A protein and the small-molecule ligand that binds it are described below.
Small molecule (SMILES): CSCC[C@H](NC(=O)CNC(=O)[C@@H]1CCCN1)C(=O)N[C@@H](CCSC)C(=O)N[C@@H](CC(=O)O)C(=O)N[C@@H](CO)C(=O)N[C@@H](CCC(N)=O)C(=O)N[C@@H](CCC(=O)O)C(=O)N[C@@H](Cc1ccccc1)C(=O)N[C@H](C=O)CO

Binding-site contacts:
Ligand atom CB contacts residue THR35 of chain 1.XA at 3.8 Å.
Ligand atom CB contacts residue ILE37 of chain 1.XA at 3.9 Å (hydrophobic).
Ligand atom CG contacts residue MET43 of chain 1.XA at 3.5 Å (hydrophobic).
Ligand atom CB contacts residue ALA39 of chain 1.XA at 3.8 Å (hydrophobic).
Ligand atom CB contacts residue THR35 of chain 1.XA at 3.8 Å.
Ligand atom CA contacts residue THR38 of chain 1.XA at 3.9 Å.
Ligand atom O contacts residue ALA36 of chain 1.XA at 3.2 Å.
Ligand atom CA contacts residue ASP46 of chain 1.BB at 3.8 Å.
Ligand atom OE1 contacts residue LYS47 of chain 1.XA at 2.9 Å.
Ligand atom CB contacts residue THR38 of chain 1.XA at 3.5 Å.
Ligand atom OD2 contacts residue MET43 of chain 1.XA at 3.0 Å (h-bond).
Ligand atom O contacts residue THR35 of chain 1.XA at 3.5 Å (h-bond).
Ligand atom O contacts residue ILE37 of chain 1.XA at 2.9 Å (h-bond).
Ligand atom O contacts residue MET43 of chain 1.XA at 3.5 Å.
Ligand atom O contacts residue THR58 of chain 1.BB at 3.3 Å.
Ligand atom CZ contacts residue VAL55 of chain 1.XA at 3.6 Å (hydrophobic).
Ligand atom CG contacts residue PRO40 of chain 1.XA at 3.1 Å (hydrophobic).
Ligand atom C contacts residue ILE37 of chain 1.XA at 3.8 Å (hydrophobic).
Ligand atom N contacts residue THR35 of chain 1.XA at 2.6 Å (h-bond).
Ligand atom SD contacts residue PRO24 of chain 1.BB at 3.6 Å.
Ligand atom CA contacts residue THR35 of chain 1.XA at 3.2 Å.
Ligand atom C contacts residue THR35 of chain 1.XA at 3.3 Å.
Ligand atom OD1 contacts residue MET43 of chain 1.XA at 3.3 Å (h-bond).
Ligand atom N contacts residue ASP46 of chain 1.BB at 3.6 Å (salt-bridge).
Ligand atom C contacts residue THR35 of chain 1.XA at 3.9 Å.
Ligand atom CA contacts residue THR35 of chain 1.XA at 3.6 Å.
Ligand atom OG contacts residue THR38 of chain 1.XA at 3.0 Å (h-bond).
Ligand atom CE2 contacts residue VAL55 of chain 1.XA at 3.3 Å (hydrophobic).
Ligand atom CA contacts residue ILE37 of chain 1.XA at 3.4 Å (hydrophobic).
Ligand atom CB contacts residue ILE37 of chain 1.XA at 3.9 Å (hydrophobic).
Ligand atom OD2 contacts residue ALA39 of chain 1.XA at 3.5 Å (h-bond).
Ligand atom CB contacts residue PRO40 of chain 1.XA at 3.6 Å (hydrophobic).
Ligand atom O contacts residue THR38 of chain 1.XA at 3.7 Å.
Ligand atom SD contacts residue THR38 of chain 1.XA at 3.6 Å.
Ligand atom N contacts residue ILE37 of chain 1.XA at 3.1 Å (h-bond).
Ligand atom OG contacts residue ARG48 of chain 1.BB at 3.9 Å.
Ligand atom CB contacts residue LEU49 of chain 1.XA at 3.7 Å (hydrophobic).
Ligand atom CE contacts residue ASP46 of chain 1.BB at 3.4 Å.
Ligand atom O contacts residue ALA39 of chain 1.XA at 3.5 Å (h-bond).
Ligand atom CG contacts residue THR35 of chain 1.XA at 3.5 Å.

Sequence of chain 1.BB:
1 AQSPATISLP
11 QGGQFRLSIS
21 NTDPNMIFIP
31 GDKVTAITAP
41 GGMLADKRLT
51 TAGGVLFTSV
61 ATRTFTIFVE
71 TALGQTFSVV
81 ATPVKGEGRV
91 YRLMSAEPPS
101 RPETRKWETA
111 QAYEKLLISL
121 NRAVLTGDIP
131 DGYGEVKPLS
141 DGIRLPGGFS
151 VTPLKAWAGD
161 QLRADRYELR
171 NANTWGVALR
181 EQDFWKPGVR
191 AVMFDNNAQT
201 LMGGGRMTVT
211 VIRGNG

Sequence of chain 1.XA:
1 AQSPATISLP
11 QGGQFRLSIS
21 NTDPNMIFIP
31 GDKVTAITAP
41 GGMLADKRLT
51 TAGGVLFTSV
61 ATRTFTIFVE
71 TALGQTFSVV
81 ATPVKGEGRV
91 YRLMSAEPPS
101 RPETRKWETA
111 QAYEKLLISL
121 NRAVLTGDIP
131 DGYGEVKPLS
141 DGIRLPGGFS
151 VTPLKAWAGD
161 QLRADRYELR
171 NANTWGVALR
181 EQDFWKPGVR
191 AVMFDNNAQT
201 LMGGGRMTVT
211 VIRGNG